Binding-site contacts:
Ligand atom C6 contacts residue ARG368 of chain 1.A at 3.7 Å.
Ligand atom C4 contacts residue PHE455 of chain 1.A at 3.4 Å (hydrophobic).
Ligand atom O4 contacts residue ASN456 of chain 1.A at 3.4 Å (h-bond).
Ligand atom O7 contacts residue ILE354 of chain 1.A at 4.0 Å.
Ligand atom C2 contacts residue THR312 of chain 1.A at 3.7 Å.
Ligand atom O3 contacts residue ARG454 of chain 1.A at 3.6 Å.
Ligand atom O6 contacts residue ASP314 of chain 1.A at 3.5 Å.
Ligand atom O5 contacts residue ASN356 of chain 1.A at 2.4 Å (h-bond).
Ligand atom N2 contacts residue ASN356 of chain 1.A at 2.9 Å (h-bond).
Ligand atom O7 contacts residue LYS223 of chain 1.A at 3.3 Å.
Ligand atom C5 contacts residue ASN356 of chain 1.A at 3.7 Å.
Ligand atom O6 contacts residue THR312 of chain 1.A at 3.8 Å.
Ligand atom C3 contacts residue ASN356 of chain 1.A at 3.8 Å.
Ligand atom O2 contacts residue PRO457 of chain 1.A at 3.4 Å.
Ligand atom O7 contacts residue ASN356 of chain 1.A at 3.6 Å (h-bond).
Ligand atom C7 contacts residue ASN356 of chain 1.A at 3.4 Å.
Ligand atom O4 contacts residue PHE455 of chain 1.A at 2.6 Å (h-bond).
Ligand atom O3 contacts residue ARG313 of chain 1.A at 3.4 Å (salt-bridge).
Ligand atom O2 contacts residue ARG313 of chain 1.A at 4.0 Å.
Ligand atom C6 contacts residue VAL361 of chain 1.A at 4.0 Å (hydrophobic).
Ligand atom O6 contacts residue PRO200 of chain 1.A at 3.5 Å.
Ligand atom O6 contacts residue ARG313 of chain 1.A at 2.8 Å (salt-bridge).
Ligand atom C8 contacts residue ILE354 of chain 1.A at 3.9 Å (hydrophobic).
Ligand atom C2 contacts residue ASN311 of chain 1.A at 3.4 Å.
Ligand atom C8 contacts residue GLN237 of chain 1.A at 4.0 Å.
Ligand atom O3 contacts residue PRO457 of chain 1.A at 3.8 Å.
Ligand atom O4 contacts residue ASN311 of chain 1.A at 4.0 Å.
Ligand atom O6 contacts residue ARG368 of chain 1.A at 3.9 Å.
Ligand atom C4 contacts residue PRO457 of chain 1.A at 4.0 Å (hydrophobic).
Ligand atom C8 contacts residue PHE455 of chain 1.A at 3.6 Å (hydrophobic).
Ligand atom C6 contacts residue ASN311 of chain 1.A at 3.3 Å.
Ligand atom O3 contacts residue PHE455 of chain 1.A at 3.2 Å (h-bond).
Ligand atom C2 contacts residue ASN356 of chain 1.A at 2.4 Å.
Ligand atom O2 contacts residue THR312 of chain 1.A at 2.7 Å (h-bond).
Ligand atom C6 contacts residue ARG313 of chain 1.A at 3.9 Å.
Ligand atom O2 contacts residue ASN311 of chain 1.A at 3.9 Å.
Ligand atom O6 contacts residue ASN311 of chain 1.A at 3.8 Å.
Ligand atom C3 contacts residue PHE455 of chain 1.A at 3.9 Å (hydrophobic).
Ligand atom O3 contacts residue ASN311 of chain 1.A at 3.7 Å.
Ligand atom C1 contacts residue ASN356 of chain 1.A at 1.4 Å.

Sequence of chain 1.A:
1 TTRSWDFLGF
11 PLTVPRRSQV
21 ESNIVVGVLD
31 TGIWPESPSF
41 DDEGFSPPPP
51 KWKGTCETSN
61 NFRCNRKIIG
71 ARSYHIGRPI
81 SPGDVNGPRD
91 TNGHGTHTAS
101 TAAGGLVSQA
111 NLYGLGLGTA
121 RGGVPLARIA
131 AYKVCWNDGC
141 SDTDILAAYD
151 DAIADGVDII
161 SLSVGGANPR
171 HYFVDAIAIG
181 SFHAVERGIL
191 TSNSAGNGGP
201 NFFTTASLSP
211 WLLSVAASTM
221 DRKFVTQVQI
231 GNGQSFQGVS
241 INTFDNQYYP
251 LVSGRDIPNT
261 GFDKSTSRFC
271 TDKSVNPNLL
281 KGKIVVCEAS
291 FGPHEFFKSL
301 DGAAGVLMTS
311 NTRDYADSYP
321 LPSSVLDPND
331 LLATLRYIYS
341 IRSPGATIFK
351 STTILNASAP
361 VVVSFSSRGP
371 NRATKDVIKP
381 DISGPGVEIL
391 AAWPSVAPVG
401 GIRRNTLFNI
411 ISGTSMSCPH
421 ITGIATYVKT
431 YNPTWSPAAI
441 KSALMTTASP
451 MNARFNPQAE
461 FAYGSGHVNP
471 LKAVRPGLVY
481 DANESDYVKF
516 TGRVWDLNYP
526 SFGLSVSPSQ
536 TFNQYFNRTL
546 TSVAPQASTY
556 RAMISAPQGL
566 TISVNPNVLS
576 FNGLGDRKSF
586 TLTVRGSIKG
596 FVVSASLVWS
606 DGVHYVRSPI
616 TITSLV

A small-molecule ligand and the protein it binds are described below.
Small molecule (SMILES): CC(=O)N[C@H]1[C@H](O[C@H]2[C@H](O[C@@H]3O[C@@H](C)[C@@H](O)[C@@H](O)[C@@H]3O)[C@@H](NC(C)=O)CO[C@@H]2CO)O[C@H](CO)[C@@H](O[C@@H]2O[C@H](CO[C@H]3O[C@H](CO)[C@@H](O)[C@H](O)[C@@H]3O)[C@@H](O)[C@H](O)[C@@H]2O)[C@@H]1O